A protein and the small-molecule ligand that binds it are described below.
Small molecule (SMILES): N[C@@H](CCC(=O)O)C(=O)O

Binding-site contacts:
Ligand atom C contacts residue PRO469 of chain 1.A at 3.6 Å (hydrophobic).
Ligand atom OXT contacts residue SER645 of chain 1.A at 2.8 Å (h-bond).
Ligand atom N contacts residue PRO469 of chain 1.A at 2.6 Å (h-bond).
Ligand atom CB contacts residue TYR441 of chain 1.A at 3.5 Å (hydrophobic).
Ligand atom C contacts residue TYR441 of chain 1.A at 3.8 Å (hydrophobic).
Ligand atom CA contacts residue TYR441 of chain 1.A at 4.1 Å (hydrophobic).
Ligand atom CD contacts residue THR646 of chain 1.A at 3.4 Å.
Ligand atom O contacts residue PRO469 of chain 1.A at 2.8 Å (h-bond).
Ligand atom N contacts residue THR471 of chain 1.A at 3.8 Å.
Ligand atom OE1 contacts residue SER645 of chain 1.A at 4.2 Å.
Ligand atom CA contacts residue TYR723 of chain 1.A at 4.3 Å (hydrophobic).
Ligand atom C contacts residue SER645 of chain 1.A at 3.6 Å.
Ligand atom CB contacts residue LEU641 of chain 1.A at 4.4 Å (hydrophobic).
Ligand atom CA contacts residue PRO469 of chain 1.A at 3.7 Å (hydrophobic).
Ligand atom OE2 contacts residue GLY644 of chain 1.A at 3.1 Å.
Ligand atom OE1 contacts residue THR646 of chain 1.A at 3.1 Å (h-bond).
Ligand atom O contacts residue THR471 of chain 1.A at 3.0 Å (h-bond).
Ligand atom N contacts residue LEU470 of chain 1.A at 4.4 Å.
Ligand atom CG contacts residue GLY644 of chain 1.A at 3.8 Å.
Ligand atom OXT contacts residue TYR441 of chain 1.A at 4.2 Å.
Ligand atom O contacts residue TYR441 of chain 1.A at 3.2 Å.
Ligand atom OE2 contacts residue GLU696 of chain 1.A at 3.8 Å.
Ligand atom OE1 contacts residue GLU696 of chain 1.A at 2.8 Å (salt-bridge).
Ligand atom CD contacts residue GLU696 of chain 1.A at 3.6 Å.
Ligand atom N contacts residue TYR441 of chain 1.A at 3.7 Å.
Ligand atom CG contacts residue TYR441 of chain 1.A at 4.0 Å (hydrophobic).
Ligand atom C contacts residue THR471 of chain 1.A at 3.1 Å.
Ligand atom CD contacts residue GLY644 of chain 1.A at 4.1 Å.
Ligand atom C contacts residue LEU470 of chain 1.A at 4.5 Å (hydrophobic).
Ligand atom OXT contacts residue ARG476 of chain 1.A at 4.1 Å.
Ligand atom CA contacts residue THR471 of chain 1.A at 3.4 Å.
Ligand atom O contacts residue LEU470 of chain 1.A at 3.3 Å.
Ligand atom OXT contacts residue THR471 of chain 1.A at 3.2 Å (h-bond).
Ligand atom N contacts residue TYR723 of chain 1.A at 3.4 Å.
Ligand atom CA contacts residue SER645 of chain 1.A at 4.0 Å.
Ligand atom CG contacts residue LEU641 of chain 1.A at 3.8 Å (hydrophobic).
Ligand atom CD contacts residue SER645 of chain 1.A at 3.6 Å.
Ligand atom OE2 contacts residue SER645 of chain 1.A at 2.6 Å (h-bond).
Ligand atom CG contacts residue SER645 of chain 1.A at 3.8 Å.
Ligand atom OE2 contacts residue THR646 of chain 1.A at 2.5 Å (h-bond).

Sequence of chain 1.A:
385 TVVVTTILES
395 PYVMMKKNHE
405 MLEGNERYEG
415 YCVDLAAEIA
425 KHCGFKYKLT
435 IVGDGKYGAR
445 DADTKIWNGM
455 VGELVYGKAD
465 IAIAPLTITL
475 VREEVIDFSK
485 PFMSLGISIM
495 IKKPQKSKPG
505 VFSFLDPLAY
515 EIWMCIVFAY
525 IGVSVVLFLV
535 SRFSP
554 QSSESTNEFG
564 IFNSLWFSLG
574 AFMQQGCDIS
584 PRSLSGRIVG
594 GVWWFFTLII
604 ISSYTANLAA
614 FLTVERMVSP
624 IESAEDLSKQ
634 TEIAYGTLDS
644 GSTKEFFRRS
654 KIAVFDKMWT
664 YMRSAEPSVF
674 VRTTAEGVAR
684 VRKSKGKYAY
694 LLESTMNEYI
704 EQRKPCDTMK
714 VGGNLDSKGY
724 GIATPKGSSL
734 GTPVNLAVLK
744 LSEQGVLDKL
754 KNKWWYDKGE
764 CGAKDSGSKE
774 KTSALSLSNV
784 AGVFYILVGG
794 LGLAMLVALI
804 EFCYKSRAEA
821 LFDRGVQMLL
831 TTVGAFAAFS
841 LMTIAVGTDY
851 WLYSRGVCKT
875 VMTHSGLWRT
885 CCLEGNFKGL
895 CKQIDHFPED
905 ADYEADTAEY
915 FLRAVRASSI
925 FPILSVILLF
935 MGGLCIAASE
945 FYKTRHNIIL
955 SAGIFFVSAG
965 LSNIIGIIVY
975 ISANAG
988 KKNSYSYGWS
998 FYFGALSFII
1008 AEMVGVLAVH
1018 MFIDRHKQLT